Binding-site contacts:
Ligand atom O1A contacts residue ASN341 of chain 1.A at 3.5 Å (h-bond).
Ligand atom C5 contacts residue TRP312 of chain 1.A at 3.5 Å (hydrophobic).
Ligand atom C4 contacts residue TYR320 of chain 1.A at 3.4 Å (hydrophobic).
Ligand atom C5M contacts residue ILE316 of chain 1.A at 3.8 Å (hydrophobic).
Ligand atom N1 contacts residue TYR320 of chain 1.A at 3.6 Å.
Ligand atom N3 contacts residue TYR320 of chain 1.A at 3.6 Å.
Ligand atom O2B contacts residue ASN341 of chain 1.A at 2.8 Å (h-bond).
Ligand atom N3 contacts residue TRP312 of chain 1.A at 3.4 Å.
Ligand atom O2Q contacts residue TYR387 of chain 1.A at 3.6 Å (h-bond).
Ligand atom PA contacts residue TYR350 of chain 1.A at 3.7 Å.
Ligand atom O1B contacts residue LYS343 of chain 1.A at 3.0 Å (salt-bridge).
Ligand atom C5 contacts residue TYR320 of chain 1.A at 3.6 Å (hydrophobic).
Ligand atom O4Q contacts residue ASP353 of chain 1.A at 2.7 Å (salt-bridge).
Ligand atom O4 contacts residue HIS321 of chain 1.A at 3.4 Å.
Ligand atom O5' contacts residue TRP312 of chain 1.A at 3.6 Å.
Ligand atom O3B contacts residue THR345 of chain 1.A at 3.5 Å (h-bond).
Ligand atom C2 contacts residue TRP312 of chain 1.A at 3.4 Å (hydrophobic).
Ligand atom C4Q contacts residue ASP353 of chain 1.A at 3.4 Å.
Ligand atom N1 contacts residue TRP312 of chain 1.A at 3.4 Å.
Ligand atom O2A contacts residue TRP312 of chain 1.A at 2.8 Å (h-bond).
Ligand atom C5M contacts residue TRP312 of chain 1.A at 3.6 Å (hydrophobic).
Ligand atom C2 contacts residue TYR320 of chain 1.A at 3.4 Å (hydrophobic).
Ligand atom N3Q contacts residue TYR387 of chain 1.A at 3.6 Å.
Ligand atom C6 contacts residue TRP312 of chain 1.A at 3.2 Å (hydrophobic).
Ligand atom O2A contacts residue ASN341 of chain 1.A at 2.8 Å (h-bond).
Ligand atom PB contacts residue THR345 of chain 1.A at 3.6 Å.
Ligand atom O2A contacts residue TYR350 of chain 1.A at 2.5 Å (h-bond).
Ligand atom C6Q contacts residue ASP353 of chain 1.A at 3.5 Å.
Ligand atom O2B contacts residue LYS343 of chain 1.A at 3.5 Å.
Ligand atom O4 contacts residue VAL317 of chain 1.A at 3.7 Å.
Ligand atom O1A contacts residue LYS343 of chain 1.A at 3.3 Å (salt-bridge).
Ligand atom PA contacts residue TRP312 of chain 1.A at 3.8 Å.
Ligand atom O4 contacts residue TRP312 of chain 1.A at 3.7 Å.
Ligand atom C4 contacts residue TRP312 of chain 1.A at 3.5 Å (hydrophobic).
Ligand atom PA contacts residue ASN341 of chain 1.A at 3.5 Å.
Ligand atom C2' contacts residue TYR320 of chain 1.A at 3.6 Å (hydrophobic).
Ligand atom O2B contacts residue THR345 of chain 1.A at 2.5 Å (h-bond).
Ligand atom O4Q contacts residue LYS352 of chain 1.A at 3.4 Å (salt-bridge).
Ligand atom O4' contacts residue TRP312 of chain 1.A at 3.4 Å.
Ligand atom N3Q contacts residue LYS352 of chain 1.A at 3.8 Å.

Sequence of chain 1.A:
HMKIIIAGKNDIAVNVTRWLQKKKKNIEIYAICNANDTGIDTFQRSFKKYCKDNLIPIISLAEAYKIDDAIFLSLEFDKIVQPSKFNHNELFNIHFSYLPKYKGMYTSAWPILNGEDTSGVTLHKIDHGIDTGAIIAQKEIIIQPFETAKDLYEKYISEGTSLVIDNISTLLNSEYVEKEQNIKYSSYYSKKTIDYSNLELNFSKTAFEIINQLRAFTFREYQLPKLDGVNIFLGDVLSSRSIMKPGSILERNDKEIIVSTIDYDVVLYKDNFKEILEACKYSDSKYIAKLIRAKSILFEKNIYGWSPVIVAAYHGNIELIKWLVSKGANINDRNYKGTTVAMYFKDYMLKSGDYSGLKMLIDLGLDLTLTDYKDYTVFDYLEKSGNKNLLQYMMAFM

The small molecule below binds the protein below.
Small molecule (SMILES): Cc1cn([C@H]2C[C@H](O)[C@@H](CO[P](=O)(O)O[P](=O)(O)O[C@H]3O[C@H](C)[C@H](O)[C@H](N)[C@H]3O)O2)c(=O)[nH]c1=O